This small molecule binds to this protein.
Small molecule (SMILES): Nc1ncnc2c1ncn2[C@@H]1O[C@@H]2CO[P](=O)(O)O[C@H]3[C@@H](O)[C@H](n4cnc5c(N)ncnc54)O[C@@H]3CO[P](=O)(O)O[C@H]2[C@H]1O

Binding-site contacts:
Ligand atom O2' contacts residue ALA46 of chain 1.A at 3.4 Å (h-bond).
Ligand atom O2P1 contacts residue GLY53 of chain 1.B at 3.4 Å.
Ligand atom O2' contacts residue GLY53 of chain 1.B at 3.4 Å.
Ligand atom O4' contacts residue ILE26 of chain 1.B at 3.6 Å.
Ligand atom C5 contacts residue ARG45 of chain 1.A at 3.4 Å.
Ligand atom C1' contacts residue THR47 of chain 1.A at 3.3 Å.
Ligand atom O2P1 contacts residue PHE55 of chain 1.B at 3.4 Å (h-bond).
Ligand atom N91 contacts residue PHE55 of chain 1.B at 3.5 Å.
Ligand atom O4'1 contacts residue PHE55 of chain 1.B at 3.3 Å.
Ligand atom N1 contacts residue GLY66 of chain 1.A at 2.9 Å (h-bond).
Ligand atom N6 contacts residue PHE118 of chain 1.B at 3.7 Å.
Ligand atom C51 contacts residue ARG45 of chain 1.A at 3.5 Å.
Ligand atom P1 contacts residue PHE55 of chain 1.B at 3.6 Å.
Ligand atom C6 contacts residue PHE118 of chain 1.B at 3.6 Å (hydrophobic).
Ligand atom N71 contacts residue ARG45 of chain 1.A at 3.4 Å (salt-bridge).
Ligand atom N6 contacts residue GLY66 of chain 1.A at 3.0 Å (h-bond).
Ligand atom C6 contacts residue ARG45 of chain 1.A at 3.4 Å.
Ligand atom C81 contacts residue ARG45 of chain 1.A at 3.7 Å.
Ligand atom O2'1 contacts residue GLU111 of chain 1.B at 3.1 Å (salt-bridge).
Ligand atom C2 contacts residue LEU64 of chain 1.A at 3.1 Å (hydrophobic).
Ligand atom N61 contacts residue ARG45 of chain 1.A at 3.2 Å (salt-bridge).
Ligand atom O2' contacts residue ASN60 of chain 1.B at 3.1 Å (h-bond).
Ligand atom O2P1 contacts residue LEU56 of chain 1.B at 2.9 Å (h-bond).
Ligand atom C8 contacts residue THR116 of chain 1.B at 3.5 Å.
Ligand atom C51 contacts residue PHE55 of chain 1.B at 3.6 Å (hydrophobic).
Ligand atom N7 contacts residue ARG45 of chain 1.A at 3.6 Å.
Ligand atom O2' contacts residue THR47 of chain 1.A at 2.8 Å (h-bond).
Ligand atom O1P1 contacts residue PHE55 of chain 1.B at 2.9 Å (h-bond).
Ligand atom O1P contacts residue GLN127 of chain 1.A at 3.0 Å (h-bond).
Ligand atom C61 contacts residue ARG45 of chain 1.A at 3.4 Å.
Ligand atom N6 contacts residue ARG45 of chain 1.A at 3.6 Å.
Ligand atom C2' contacts residue THR47 of chain 1.A at 3.4 Å.
Ligand atom O1P1 contacts residue GLY54 of chain 1.B at 3.1 Å (h-bond).
Ligand atom C2' contacts residue ALA46 of chain 1.A at 3.5 Å (hydrophobic).
Ligand atom N71 contacts residue PHE55 of chain 1.B at 3.4 Å.
Ligand atom N3 contacts residue THR47 of chain 1.A at 2.9 Å (h-bond).
Ligand atom C81 contacts residue PHE55 of chain 1.B at 3.4 Å (hydrophobic).
Ligand atom N61 contacts residue ASN43 of chain 1.A at 3.1 Å (h-bond).
Ligand atom O3' contacts residue GLY53 of chain 1.B at 3.6 Å.
Ligand atom N7 contacts residue THR116 of chain 1.B at 3.6 Å.

Sequence of chain 1.A:
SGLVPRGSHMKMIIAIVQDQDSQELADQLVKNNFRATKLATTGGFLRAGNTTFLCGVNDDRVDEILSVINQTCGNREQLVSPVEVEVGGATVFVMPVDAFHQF

Sequence of chain 1.B:
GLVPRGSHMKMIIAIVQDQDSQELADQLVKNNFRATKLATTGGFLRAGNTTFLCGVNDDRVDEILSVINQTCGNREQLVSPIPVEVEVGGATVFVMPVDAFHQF